Sequence of chain 1.A:
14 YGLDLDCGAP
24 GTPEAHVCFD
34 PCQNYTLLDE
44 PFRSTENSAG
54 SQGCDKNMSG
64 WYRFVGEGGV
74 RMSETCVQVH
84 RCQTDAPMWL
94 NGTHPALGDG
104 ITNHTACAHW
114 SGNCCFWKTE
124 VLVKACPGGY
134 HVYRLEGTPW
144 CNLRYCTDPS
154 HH

Binding-site contacts:
Ligand atom C2 contacts residue PHE32 of chain 1.A at 4.2 Å (hydrophobic).
Ligand atom O6 contacts residue GLY63 of chain 1.A at 3.6 Å.
Ligand atom C6 contacts residue PHE32 of chain 1.A at 4.1 Å (hydrophobic).
Ligand atom C1 contacts residue PHE32 of chain 1.A at 4.1 Å (hydrophobic).
Ligand atom C5 contacts residue PHE32 of chain 1.A at 4.2 Å (hydrophobic).
Ligand atom O7 contacts residue PHE32 of chain 1.A at 3.5 Å.
Ligand atom O5 contacts residue PHE32 of chain 1.A at 3.3 Å.
Ligand atom C4 contacts residue ASN37 of chain 1.A at 4.2 Å.
Ligand atom C2 contacts residue ASN37 of chain 1.A at 2.4 Å.
Ligand atom N2 contacts residue ASN37 of chain 1.A at 2.9 Å (h-bond).
Ligand atom C8 contacts residue ASN37 of chain 1.A at 4.4 Å.
Ligand atom O6 contacts residue TRP64 of chain 1.A at 4.3 Å.
Ligand atom O5 contacts residue ASN37 of chain 1.A at 2.3 Å (h-bond).
Ligand atom O7 contacts residue ASN37 of chain 1.A at 3.3 Å (h-bond).
Ligand atom C1 contacts residue ASN37 of chain 1.A at 1.4 Å.
Ligand atom C4 contacts residue PHE32 of chain 1.A at 4.3 Å (hydrophobic).
Ligand atom C7 contacts residue ASN37 of chain 1.A at 3.3 Å.
Ligand atom O6 contacts residue PHE32 of chain 1.A at 4.1 Å.
Ligand atom C5 contacts residue ASN37 of chain 1.A at 3.6 Å.
Ligand atom C3 contacts residue ASN37 of chain 1.A at 3.8 Å.

The protein below binds the small molecule below.
Small molecule (SMILES): CC(=O)N[C@@H]1[C@@H](O)[C@H](O)[C@@H](CO)O[C@H]1O